A small-molecule ligand and the protein it binds are described below.
Small molecule (SMILES): Cc1ccc(C(=O)NCCCCC[n+]2ccccc2/C=N/O)cc1[N+](=O)[O-]

Sequence of chain 1.B:
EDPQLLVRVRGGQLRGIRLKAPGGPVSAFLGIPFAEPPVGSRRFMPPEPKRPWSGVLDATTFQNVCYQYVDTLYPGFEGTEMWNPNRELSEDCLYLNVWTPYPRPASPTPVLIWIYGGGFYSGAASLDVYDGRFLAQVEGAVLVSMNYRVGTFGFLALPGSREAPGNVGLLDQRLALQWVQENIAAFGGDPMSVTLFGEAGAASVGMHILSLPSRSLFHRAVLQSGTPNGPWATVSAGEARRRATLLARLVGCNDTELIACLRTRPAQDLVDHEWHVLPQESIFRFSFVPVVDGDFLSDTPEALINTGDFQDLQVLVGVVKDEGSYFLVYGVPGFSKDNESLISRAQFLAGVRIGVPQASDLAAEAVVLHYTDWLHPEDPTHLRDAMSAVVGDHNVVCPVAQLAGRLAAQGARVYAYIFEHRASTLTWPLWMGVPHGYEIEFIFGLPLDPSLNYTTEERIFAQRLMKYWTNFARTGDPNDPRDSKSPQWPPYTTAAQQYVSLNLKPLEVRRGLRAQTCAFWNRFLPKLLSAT

Binding-site contacts:
Ligand atom C22 contacts residue TYR72 of chain 1.B at 4.0 Å (hydrophobic).
Ligand atom C23 contacts residue TYR124 of chain 1.B at 4.1 Å (hydrophobic).
Ligand atom C02 contacts residue TYR124 of chain 1.B at 3.8 Å (hydrophobic).
Ligand atom N24 contacts residue TRP286 of chain 1.B at 3.5 Å.
Ligand atom O25 contacts residue SER298 of chain 1.B at 2.9 Å (h-bond).
Ligand atom C19 contacts residue TYR124 of chain 1.B at 4.0 Å (hydrophobic).
Ligand atom C06 contacts residue TYR124 of chain 1.B at 3.6 Å (hydrophobic).
Ligand atom C05 contacts residue TYR124 of chain 1.B at 3.2 Å (hydrophobic).
Ligand atom C23 contacts residue TRP286 of chain 1.B at 3.4 Å (hydrophobic).
Ligand atom C19 contacts residue TRP286 of chain 1.B at 3.5 Å (hydrophobic).
Ligand atom C27 contacts residue TYR124 of chain 1.B at 3.8 Å (hydrophobic).
Ligand atom C02 contacts residue TRP286 of chain 1.B at 3.5 Å (hydrophobic).
Ligand atom O25 contacts residue PHE297 of chain 1.B at 3.8 Å.
Ligand atom C19 contacts residue TYR72 of chain 1.B at 3.9 Å (hydrophobic).
Ligand atom C21 contacts residue TRP286 of chain 1.B at 3.4 Å (hydrophobic).
Ligand atom C06 contacts residue TYR337 of chain 1.B at 3.9 Å (hydrophobic).
Ligand atom C07 contacts residue TYR124 of chain 1.B at 3.2 Å (hydrophobic).
Ligand atom O26 contacts residue GLU285 of chain 1.B at 3.3 Å (salt-bridge).
Ligand atom C20 contacts residue TRP286 of chain 1.B at 3.4 Å (hydrophobic).
Ligand atom C27 contacts residue TRP286 of chain 1.B at 3.3 Å (hydrophobic).
Ligand atom O01 contacts residue PHE297 of chain 1.B at 3.6 Å.
Ligand atom O25 contacts residue TRP286 of chain 1.B at 3.0 Å.
Ligand atom O26 contacts residue SER298 of chain 1.B at 3.8 Å.
Ligand atom O26 contacts residue TYR124 of chain 1.B at 3.3 Å.
Ligand atom C22 contacts residue GLU285 of chain 1.B at 3.5 Å.
Ligand atom C04 contacts residue TYR341 of chain 1.B at 3.8 Å (hydrophobic).
Ligand atom C04 contacts residue TYR124 of chain 1.B at 3.7 Å (hydrophobic).
Ligand atom C04 contacts residue PHE338 of chain 1.B at 3.8 Å (hydrophobic).
Ligand atom C05 contacts residue PHE338 of chain 1.B at 3.3 Å (hydrophobic).
Ligand atom C18 contacts residue TYR124 of chain 1.B at 3.9 Å (hydrophobic).
Ligand atom C06 contacts residue TYR341 of chain 1.B at 3.6 Å (hydrophobic).
Ligand atom O01 contacts residue TRP286 of chain 1.B at 3.7 Å.
Ligand atom C18 contacts residue TRP286 of chain 1.B at 3.4 Å (hydrophobic).
Ligand atom N03 contacts residue TYR124 of chain 1.B at 3.1 Å (h-bond).
Ligand atom C02 contacts residue PHE297 of chain 1.B at 4.1 Å (hydrophobic).
Ligand atom C27 contacts residue PHE297 of chain 1.B at 3.8 Å (hydrophobic).
Ligand atom C08 contacts residue TYR337 of chain 1.B at 3.4 Å (hydrophobic).
Ligand atom N24 contacts residue SER298 of chain 1.B at 3.9 Å.
Ligand atom C20 contacts residue TYR72 of chain 1.B at 3.5 Å (hydrophobic).
Ligand atom C22 contacts residue TRP286 of chain 1.B at 3.5 Å (hydrophobic).